Sequence of chain 1.A:
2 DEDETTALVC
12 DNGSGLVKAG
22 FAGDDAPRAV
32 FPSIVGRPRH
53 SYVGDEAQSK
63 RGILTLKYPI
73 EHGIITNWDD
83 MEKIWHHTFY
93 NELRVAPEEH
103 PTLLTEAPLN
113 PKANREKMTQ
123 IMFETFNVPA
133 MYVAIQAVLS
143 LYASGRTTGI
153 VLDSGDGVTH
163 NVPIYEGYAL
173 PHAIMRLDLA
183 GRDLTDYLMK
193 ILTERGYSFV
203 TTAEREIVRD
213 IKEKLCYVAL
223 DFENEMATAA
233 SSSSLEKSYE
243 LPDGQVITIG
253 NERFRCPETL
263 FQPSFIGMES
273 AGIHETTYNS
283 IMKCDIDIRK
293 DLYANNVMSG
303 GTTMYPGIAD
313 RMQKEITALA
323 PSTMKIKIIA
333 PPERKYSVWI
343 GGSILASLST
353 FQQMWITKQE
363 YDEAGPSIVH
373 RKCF

Binding-site contacts:
Ligand atom C12 contacts residue GLY16 of chain 1.A at 3.0 Å.
Ligand atom C11 contacts residue TYR70 of chain 1.A at 3.7 Å (hydrophobic).
Ligand atom N1 contacts residue ARG184 of chain 1.A at 3.6 Å.
Ligand atom O5 contacts residue GLY183 of chain 1.A at 3.8 Å.
Ligand atom C9 contacts residue TYR70 of chain 1.A at 3.6 Å (hydrophobic).
Ligand atom C13 contacts residue GLY16 of chain 1.A at 3.5 Å.
Ligand atom O5 contacts residue ARG211 of chain 1.A at 3.5 Å.
Ligand atom O1 contacts residue LEU17 of chain 1.A at 3.7 Å.
Ligand atom C18 contacts residue THR187 of chain 1.A at 3.7 Å.
Ligand atom N1 contacts residue ASP158 of chain 1.A at 2.7 Å (salt-bridge).
Ligand atom C10 contacts residue ILE35 of chain 1.A at 3.7 Å (hydrophobic).
Ligand atom O1 contacts residue ARG211 of chain 1.A at 3.8 Å.
Ligand atom C20 contacts residue GLU208 of chain 1.A at 3.5 Å.
Ligand atom O5 contacts residue THR187 of chain 1.A at 2.7 Å (h-bond).
Ligand atom C15 contacts residue GLU208 of chain 1.A at 3.7 Å.
Ligand atom O5 contacts residue ARG184 of chain 1.A at 3.7 Å.
Ligand atom O5 contacts residue LYS214 of chain 1.A at 3.7 Å.
Ligand atom O5 contacts residue ASP158 of chain 1.A at 3.6 Å.
Ligand atom C19 contacts residue ARG211 of chain 1.A at 3.4 Å.
Ligand atom C10 contacts residue TYR70 of chain 1.A at 3.4 Å (hydrophobic).
Ligand atom O4 contacts residue GLU208 of chain 1.A at 2.8 Å (salt-bridge).
Ligand atom C1 contacts residue LEU17 of chain 1.A at 3.7 Å (hydrophobic).
Ligand atom O3 contacts residue TYR70 of chain 1.A at 2.8 Å (h-bond).
Ligand atom C18 contacts residue ARG184 of chain 1.A at 3.5 Å.
Ligand atom C16 contacts residue ASP158 of chain 1.A at 3.7 Å.
Ligand atom C17 contacts residue TYR70 of chain 1.A at 3.7 Å (hydrophobic).
Ligand atom O3 contacts residue GLU208 of chain 1.A at 3.6 Å.
Ligand atom C17 contacts residue GLU208 of chain 1.A at 3.2 Å.
Ligand atom C2 contacts residue ARG211 of chain 1.A at 3.4 Å.
Ligand atom C20 contacts residue GLN60 of chain 1.A at 3.3 Å.
Ligand atom C8 contacts residue GLU208 of chain 1.A at 3.5 Å.
Ligand atom S1 contacts residue GLU208 of chain 1.A at 3.6 Å (salt-bridge).
Ligand atom C17 contacts residue ARG207 of chain 1.A at 3.6 Å.
Ligand atom S1 contacts residue ARG207 of chain 1.A at 3.4 Å.
Ligand atom C5 contacts residue GLU208 of chain 1.A at 3.5 Å.
Ligand atom C16 contacts residue TYR70 of chain 1.A at 3.6 Å (hydrophobic).
Ligand atom C14 contacts residue ASP158 of chain 1.A at 3.6 Å.
Ligand atom C18 contacts residue ASP158 of chain 1.A at 3.7 Å.
Ligand atom O4 contacts residue ARG211 of chain 1.A at 3.1 Å (salt-bridge).
Ligand atom C1 contacts residue ARG211 of chain 1.A at 3.7 Å.

This protein binds this small molecule.
Small molecule (SMILES): C/C1=C/C(=O)O[C@@H]2C[C@@H](CC[C@H](C)/C=C\CC1)O[C@@](O)([C@@H]1CSC(=O)N1)C2